Binding-site contacts:
Ligand atom N contacts residue GLN155 of chain 1.A at 3.2 Å (h-bond).
Ligand atom N contacts residue ASP77 of chain 1.A at 3.0 Å (salt-bridge).
Ligand atom CB contacts residue TYR99 of chain 1.A at 3.6 Å (hydrophobic).
Ligand atom CD1 contacts residue LYS66 of chain 1.A at 3.5 Å.
Ligand atom O contacts residue TRP147 of chain 1.A at 3.5 Å.
Ligand atom C contacts residue TYR159 of chain 1.A at 3.4 Å (hydrophobic).
Ligand atom N contacts residue TYR171 of chain 1.A at 2.8 Å (h-bond).
Ligand atom N contacts residue TYR99 of chain 1.A at 3.0 Å (h-bond).
Ligand atom OG1 contacts residue TYR99 of chain 1.A at 2.9 Å (h-bond).
Ligand atom OXT contacts residue THR143 of chain 1.A at 2.8 Å (h-bond).
Ligand atom CA contacts residue THR143 of chain 1.A at 3.6 Å.
Ligand atom CB contacts residue TYR159 of chain 1.A at 3.7 Å (hydrophobic).
Ligand atom O contacts residue TYR159 of chain 1.A at 2.3 Å (h-bond).
Ligand atom CD1 contacts residue GLU63 of chain 1.A at 3.2 Å.
Ligand atom O contacts residue TRP147 of chain 1.A at 3.1 Å (h-bond).
Ligand atom N contacts residue LYS66 of chain 1.A at 3.4 Å.
Ligand atom CD1 contacts residue GLN155 of chain 1.A at 3.3 Å.
Ligand atom C contacts residue TYR7 of chain 1.A at 3.5 Å (hydrophobic).
Ligand atom CA contacts residue TYR7 of chain 1.A at 3.5 Å (hydrophobic).
Ligand atom CA contacts residue ASP77 of chain 1.A at 3.1 Å.
Ligand atom OXT contacts residue TYR84 of chain 1.A at 3.4 Å (h-bond).
Ligand atom CG2 contacts residue GLU63 of chain 1.A at 3.1 Å.
Ligand atom O contacts residue HIS70 of chain 1.A at 3.2 Å.
Ligand atom CA contacts residue TYR171 of chain 1.A at 3.7 Å (hydrophobic).
Ligand atom C contacts residue THR143 of chain 1.A at 3.6 Å.
Ligand atom CA contacts residue ARG97 of chain 1.A at 3.5 Å.
Ligand atom OG contacts residue TYR159 of chain 1.A at 3.4 Å.
Ligand atom CB contacts residue THR143 of chain 1.A at 3.6 Å.
Ligand atom N contacts residue TYR7 of chain 1.A at 3.5 Å (h-bond).
Ligand atom CB contacts residue ASP77 of chain 1.A at 3.5 Å.
Ligand atom O contacts residue ARG97 of chain 1.A at 3.2 Å (salt-bridge).
Ligand atom N contacts residue GLU63 of chain 1.A at 3.4 Å (salt-bridge).
Ligand atom C contacts residue ASP77 of chain 1.A at 3.5 Å.
Ligand atom O contacts residue LYS66 of chain 1.A at 3.0 Å (salt-bridge).
Ligand atom OG1 contacts residue HIS70 of chain 1.A at 2.9 Å.
Ligand atom CA contacts residue LYS66 of chain 1.A at 3.6 Å.
Ligand atom N contacts residue TYR7 of chain 1.A at 2.7 Å (h-bond).
Ligand atom CG1 contacts residue TRP167 of chain 1.A at 3.4 Å (hydrophobic).
Ligand atom CG1 contacts residue GLN155 of chain 1.A at 3.6 Å.
Ligand atom CG1 contacts residue HIS70 of chain 1.A at 3.2 Å.

Sequence of chain 1.A:
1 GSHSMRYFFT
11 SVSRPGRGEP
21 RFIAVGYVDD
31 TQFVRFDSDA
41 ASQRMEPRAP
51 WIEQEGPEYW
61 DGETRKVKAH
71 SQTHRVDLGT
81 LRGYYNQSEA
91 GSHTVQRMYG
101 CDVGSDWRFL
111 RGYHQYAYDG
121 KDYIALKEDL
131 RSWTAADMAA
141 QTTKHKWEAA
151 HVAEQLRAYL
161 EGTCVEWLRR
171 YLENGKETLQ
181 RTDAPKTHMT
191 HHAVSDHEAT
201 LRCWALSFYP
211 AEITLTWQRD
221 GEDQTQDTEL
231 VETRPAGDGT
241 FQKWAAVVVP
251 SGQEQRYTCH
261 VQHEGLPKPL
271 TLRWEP

The protein below binds the small molecule below.
Small molecule (SMILES): CC[C@H](C)[C@H](N)C(=O)N[C@H](C(=O)N[C@@H](CO)C(=O)NCC(=O)N[C@H](C(=O)NCC(=O)N[C@H](C(=O)N[C@@H](CC(C)C)C(=O)N1CCC[C@H]1C(=O)N[C@H](C(=O)O)C(C)C)C(C)C)[C@@H](C)CC)[C@@H](C)O